The protein below binds the small molecule below.
Small molecule (SMILES): O=C(CCl)Nc1ccc(C#Cc2ccc(NC(=O)CCl)cc2S(=O)(=O)O)c(S(=O)(=O)O)c1

Binding-site contacts:
Ligand atom C32 contacts residue LYS123 of chain 1.B at 4.2 Å.
Ligand atom C12 contacts residue ALA129 of chain 1.B at 3.5 Å (hydrophobic).
Ligand atom O01 contacts residue LYS125 of chain 1.B at 3.8 Å.
Ligand atom C22 contacts residue ALA129 of chain 1.B at 3.9 Å (hydrophobic).
Ligand atom O18 contacts residue LYS167 of chain 1.B at 3.2 Å.
Ligand atom C13 contacts residue ALA129 of chain 1.B at 3.8 Å (hydrophobic).
Ligand atom C09 contacts residue ALA126 of chain 1.B at 4.0 Å (hydrophobic).
Ligand atom O25 contacts residue ALA129 of chain 1.B at 3.9 Å.
Ligand atom C14 contacts residue ALA129 of chain 1.B at 3.8 Å (hydrophobic).
Ligand atom N05 contacts residue CYS122 of chain 1.B at 3.0 Å (h-bond).
Ligand atom C07 contacts residue LYS125 of chain 1.B at 4.0 Å.
Ligand atom C15 contacts residue CYS133 of chain 1.B at 4.3 Å (hydrophobic).
Ligand atom C07 contacts residue ALA126 of chain 1.B at 4.2 Å (hydrophobic).
Ligand atom C06 contacts residue CYS122 of chain 1.B at 4.3 Å (hydrophobic).
Ligand atom C19 contacts residue CYS133 of chain 1.B at 1.8 Å (hydrophobic).
Ligand atom N16 contacts residue ALA129 of chain 1.B at 4.2 Å.
Ligand atom C32 contacts residue ALA126 of chain 1.B at 3.8 Å (hydrophobic).
Ligand atom C10 contacts residue ALA129 of chain 1.B at 4.1 Å (hydrophobic).
Ligand atom C06 contacts residue ALA126 of chain 1.B at 4.0 Å (hydrophobic).
Ligand atom C13 contacts residue ALA130 of chain 1.B at 4.4 Å (hydrophobic).
Ligand atom N16 contacts residue CYS133 of chain 1.B at 3.4 Å.
Ligand atom C14 contacts residue CYS133 of chain 1.B at 4.4 Å (hydrophobic).
Ligand atom O31 contacts residue LYS123 of chain 1.B at 4.3 Å.
Ligand atom C17 contacts residue CYS133 of chain 1.B at 2.7 Å (hydrophobic).
Ligand atom C19 contacts residue LYS167 of chain 1.B at 3.4 Å.
Ligand atom C03 contacts residue PHE106 of chain 1.B at 4.1 Å (hydrophobic).
Ligand atom C17 contacts residue LYS167 of chain 1.B at 3.7 Å.
Ligand atom C02 contacts residue CYS122 of chain 1.B at 2.7 Å (hydrophobic).
Ligand atom C13 contacts residue LEU163 of chain 1.B at 3.9 Å (hydrophobic).
Ligand atom C11 contacts residue ALA129 of chain 1.B at 3.7 Å (hydrophobic).
Ligand atom O01 contacts residue CYS122 of chain 1.B at 3.4 Å (h-bond).
Ligand atom C08 contacts residue LYS125 of chain 1.B at 4.3 Å.
Ligand atom O18 contacts residue LEU163 of chain 1.B at 4.0 Å.
Ligand atom C15 contacts residue ALA129 of chain 1.B at 4.0 Å (hydrophobic).
Ligand atom O18 contacts residue CYS133 of chain 1.B at 3.2 Å (h-bond).
Ligand atom C03 contacts residue CYS122 of chain 1.B at 1.8 Å (hydrophobic).
Ligand atom C14 contacts residue LEU163 of chain 1.B at 3.5 Å (hydrophobic).
Ligand atom C08 contacts residue ALA126 of chain 1.B at 4.0 Å (hydrophobic).
Ligand atom O30 contacts residue ALA126 of chain 1.B at 4.2 Å.
Ligand atom C27 contacts residue ALA126 of chain 1.B at 3.8 Å (hydrophobic).

Sequence of chain 1.B:
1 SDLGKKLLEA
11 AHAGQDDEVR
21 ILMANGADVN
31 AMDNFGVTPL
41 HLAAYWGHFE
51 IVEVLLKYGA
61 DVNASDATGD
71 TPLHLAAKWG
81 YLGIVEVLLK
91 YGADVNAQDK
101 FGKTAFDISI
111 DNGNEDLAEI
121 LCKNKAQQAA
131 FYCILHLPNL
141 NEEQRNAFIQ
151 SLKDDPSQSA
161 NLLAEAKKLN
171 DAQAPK